Sequence of chain 1.A:
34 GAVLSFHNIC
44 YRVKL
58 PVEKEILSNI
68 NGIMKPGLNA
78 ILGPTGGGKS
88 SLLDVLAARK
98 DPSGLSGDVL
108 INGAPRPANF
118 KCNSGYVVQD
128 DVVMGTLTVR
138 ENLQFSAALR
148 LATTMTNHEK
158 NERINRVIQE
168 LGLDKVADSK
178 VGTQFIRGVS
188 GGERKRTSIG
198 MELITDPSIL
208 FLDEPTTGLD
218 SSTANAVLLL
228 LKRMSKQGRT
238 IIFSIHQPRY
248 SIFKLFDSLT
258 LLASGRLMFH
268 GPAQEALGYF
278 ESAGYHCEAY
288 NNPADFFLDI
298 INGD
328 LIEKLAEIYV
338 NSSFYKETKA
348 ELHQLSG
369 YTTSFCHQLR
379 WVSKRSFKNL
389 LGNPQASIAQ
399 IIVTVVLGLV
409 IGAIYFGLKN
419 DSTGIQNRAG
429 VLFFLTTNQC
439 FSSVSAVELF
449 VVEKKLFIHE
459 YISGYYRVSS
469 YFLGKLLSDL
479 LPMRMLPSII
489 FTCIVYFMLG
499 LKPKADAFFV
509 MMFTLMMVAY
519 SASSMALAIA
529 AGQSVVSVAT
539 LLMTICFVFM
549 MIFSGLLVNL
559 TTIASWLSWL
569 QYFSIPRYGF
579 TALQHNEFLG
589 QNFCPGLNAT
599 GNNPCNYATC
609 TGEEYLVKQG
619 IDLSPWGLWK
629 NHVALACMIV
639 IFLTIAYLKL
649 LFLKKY

Binding-site contacts:
Ligand atom C23 contacts residue LEU484 of chain 1.A at 4.4 Å (hydrophobic).
Ligand atom C15 contacts residue LEU475 of chain 1.A at 3.9 Å (hydrophobic).
Ligand atom C12 contacts residue PHE385 of chain 1.A at 4.4 Å (hydrophobic).
Ligand atom C18 contacts residue PRO480 of chain 1.A at 4.0 Å (hydrophobic).
Ligand atom C25 contacts residue MET483 of chain 1.A at 4.1 Å (hydrophobic).
Ligand atom C16 contacts residue LEU479 of chain 1.A at 3.9 Å (hydrophobic).
Ligand atom C21 contacts residue PRO480 of chain 1.A at 3.9 Å (hydrophobic).
Ligand atom C11 contacts residue PHE385 of chain 1.A at 4.2 Å (hydrophobic).
Ligand atom C23 contacts residue PRO480 of chain 1.A at 4.2 Å (hydrophobic).
Ligand atom C10 contacts residue SER381 of chain 1.A at 4.2 Å.
Ligand atom C26 contacts residue LEU484 of chain 1.A at 3.5 Å (hydrophobic).
Ligand atom C19 contacts residue LYS382 of chain 1.A at 4.3 Å.
Ligand atom C7 contacts residue LEU475 of chain 1.A at 4.1 Å (hydrophobic).
Ligand atom C4 contacts residue SER381 of chain 1.A at 4.3 Å.
Ligand atom C27 contacts residue MET483 of chain 1.A at 4.3 Å (hydrophobic).
Ligand atom C24 contacts residue MET483 of chain 1.A at 4.0 Å (hydrophobic).
Ligand atom C22 contacts residue MET483 of chain 1.A at 4.4 Å (hydrophobic).
Ligand atom C27 contacts residue LEU484 of chain 1.A at 1.5 Å (hydrophobic).
Ligand atom C20 contacts residue PRO480 of chain 1.A at 3.9 Å (hydrophobic).
Ligand atom C24 contacts residue LEU484 of chain 1.A at 4.0 Å (hydrophobic).
Ligand atom C19 contacts residue SER381 of chain 1.A at 3.3 Å.
Ligand atom C5 contacts residue SER381 of chain 1.A at 3.9 Å.
Ligand atom C18 contacts residue LEU475 of chain 1.A at 3.5 Å (hydrophobic).
Ligand atom C27 contacts residue PRO480 of chain 1.A at 4.1 Å (hydrophobic).
Ligand atom C6 contacts residue SER381 of chain 1.A at 4.1 Å.
Ligand atom C6 contacts residue LEU475 of chain 1.A at 4.4 Å (hydrophobic).
Ligand atom C4 contacts residue ARG378 of chain 1.A at 4.3 Å.
Ligand atom C19 contacts residue PHE385 of chain 1.A at 3.8 Å (hydrophobic).
Ligand atom O1 contacts residue ARG378 of chain 1.A at 3.6 Å.
Ligand atom C15 contacts residue LEU479 of chain 1.A at 4.2 Å (hydrophobic).
Ligand atom C2 contacts residue LYS382 of chain 1.A at 4.4 Å.
Ligand atom O1 contacts residue LYS382 of chain 1.A at 4.0 Å.
Ligand atom C25 contacts residue LEU484 of chain 1.A at 2.9 Å (hydrophobic).
Ligand atom C23 contacts residue MET483 of chain 1.A at 3.6 Å (hydrophobic).

A protein and the small-molecule ligand that binds it are described below.
Small molecule (SMILES): CC(C)CCC[C@@H](C)[C@H]1CC[C@H]2[C@@H]3CC=C4C[C@@H](O)CC[C@]4(C)[C@H]3CC[C@]12C